The small molecule below binds the protein below.
Small molecule (SMILES): CC(=O)N[C@H]1[C@H](O[C@H]2[C@H](O)[C@@H](NC(C)=O)CO[C@@H]2CO)O[C@H](CO)[C@@H](O[C@@H]2O[C@H](CO)[C@@H](O)[C@H](O)[C@@H]2O)[C@@H]1O

Binding-site contacts:
Ligand atom C7 contacts residue ASN126 of chain 1.A at 3.4 Å.
Ligand atom C5 contacts residue ASN126 of chain 1.A at 3.6 Å.
Ligand atom C8 contacts residue ASN126 of chain 1.A at 3.7 Å.
Ligand atom C1 contacts residue ASN126 of chain 1.A at 1.4 Å.
Ligand atom C7 contacts residue ASP125 of chain 1.A at 4.3 Å.
Ligand atom C4 contacts residue ASN126 of chain 1.A at 4.3 Å.
Ligand atom C3 contacts residue ASN126 of chain 1.A at 3.8 Å.
Ligand atom C2 contacts residue ASN126 of chain 1.A at 2.6 Å.
Ligand atom N2 contacts residue ASN126 of chain 1.A at 3.1 Å (h-bond).
Ligand atom O5 contacts residue ASN126 of chain 1.A at 2.4 Å (h-bond).
Ligand atom O7 contacts residue ASN126 of chain 1.A at 3.0 Å (h-bond).
Ligand atom C8 contacts residue ASP125 of chain 1.A at 3.0 Å.

Sequence of chain 1.A:
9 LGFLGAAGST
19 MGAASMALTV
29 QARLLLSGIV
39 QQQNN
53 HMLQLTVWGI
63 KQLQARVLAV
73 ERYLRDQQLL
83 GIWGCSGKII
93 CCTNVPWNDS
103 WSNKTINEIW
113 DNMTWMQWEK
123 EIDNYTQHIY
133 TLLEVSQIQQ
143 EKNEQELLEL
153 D